This small molecule binds to this protein.
Small molecule (SMILES): O=C(CO)N[C@@H]1O[C@H](CO)[C@@H](O)[C@H](O)[C@H]1O

Sequence of chain 1.A:
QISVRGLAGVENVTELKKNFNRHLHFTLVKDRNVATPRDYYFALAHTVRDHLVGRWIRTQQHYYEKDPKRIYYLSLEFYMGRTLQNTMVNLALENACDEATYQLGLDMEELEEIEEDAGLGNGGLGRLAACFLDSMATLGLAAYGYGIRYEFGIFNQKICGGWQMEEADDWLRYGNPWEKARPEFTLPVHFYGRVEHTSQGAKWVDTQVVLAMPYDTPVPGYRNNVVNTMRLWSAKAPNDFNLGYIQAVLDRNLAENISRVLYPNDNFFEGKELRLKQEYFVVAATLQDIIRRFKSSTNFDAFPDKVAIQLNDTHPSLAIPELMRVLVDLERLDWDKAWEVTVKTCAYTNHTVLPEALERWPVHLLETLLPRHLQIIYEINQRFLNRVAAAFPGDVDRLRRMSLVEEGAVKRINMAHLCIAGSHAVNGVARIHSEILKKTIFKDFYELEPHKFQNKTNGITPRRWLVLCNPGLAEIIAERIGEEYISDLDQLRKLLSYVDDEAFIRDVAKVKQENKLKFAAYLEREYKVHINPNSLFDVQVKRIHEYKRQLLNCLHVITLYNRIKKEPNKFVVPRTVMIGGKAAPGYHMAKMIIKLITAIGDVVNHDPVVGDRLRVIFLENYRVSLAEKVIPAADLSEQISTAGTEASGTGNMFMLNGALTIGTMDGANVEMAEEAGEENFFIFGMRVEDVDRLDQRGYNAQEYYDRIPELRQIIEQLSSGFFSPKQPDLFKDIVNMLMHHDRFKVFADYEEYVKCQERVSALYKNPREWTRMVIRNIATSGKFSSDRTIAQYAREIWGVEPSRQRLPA

Binding-site contacts:
Ligand atom O4 contacts residue SER674 of chain 1.A at 3.6 Å.
Ligand atom O4 contacts residue GLY675 of chain 1.A at 2.8 Å (h-bond).
Ligand atom C7 contacts residue ASN284 of chain 1.A at 3.6 Å.
Ligand atom C7 contacts residue LEU136 of chain 1.A at 3.8 Å (hydrophobic).
Ligand atom C2 contacts residue GLU672 of chain 1.A at 3.8 Å.
Ligand atom O6 contacts residue VAL455 of chain 1.A at 3.8 Å.
Ligand atom N1 contacts residue HIS377 of chain 1.A at 3.1 Å (h-bond).
Ligand atom C3 contacts residue GLY675 of chain 1.A at 3.8 Å.
Ligand atom O6 contacts residue HIS377 of chain 1.A at 2.6 Å (h-bond).
Ligand atom O3 contacts residue SER674 of chain 1.A at 3.0 Å (h-bond).
Ligand atom C2 contacts residue HIS377 of chain 1.A at 3.2 Å.
Ligand atom O2 contacts residue GLU672 of chain 1.A at 3.2 Å (salt-bridge).
Ligand atom C6 contacts residue HIS377 of chain 1.A at 3.5 Å.
Ligand atom C6 contacts residue LEU136 of chain 1.A at 3.9 Å (hydrophobic).
Ligand atom O9 contacts residue HIS377 of chain 1.A at 3.5 Å.
Ligand atom O2 contacts residue TYR573 of chain 1.A at 3.0 Å (h-bond).
Ligand atom C6 contacts residue GLY135 of chain 1.A at 3.7 Å.
Ligand atom O9 contacts residue ASN284 of chain 1.A at 3.8 Å.
Ligand atom O4 contacts residue ASN484 of chain 1.A at 3.5 Å (h-bond).
Ligand atom N1 contacts residue ASN284 of chain 1.A at 3.7 Å.
Ligand atom O2 contacts residue ASN284 of chain 1.A at 3.0 Å (h-bond).
Ligand atom O7 contacts residue LEU136 of chain 1.A at 3.2 Å.
Ligand atom C1 contacts residue HIS377 of chain 1.A at 3.6 Å.
Ligand atom O7 contacts residue ASN284 of chain 1.A at 3.8 Å.
Ligand atom O9 contacts residue THR378 of chain 1.A at 3.4 Å.
Ligand atom O6 contacts residue ASN484 of chain 1.A at 2.9 Å (h-bond).
Ligand atom O2 contacts residue HIS377 of chain 1.A at 3.8 Å.
Ligand atom O5 contacts residue LEU136 of chain 1.A at 3.7 Å.
Ligand atom O3 contacts residue ALA673 of chain 1.A at 3.3 Å (h-bond).
Ligand atom C6 contacts residue ASN484 of chain 1.A at 3.3 Å.
Ligand atom C4 contacts residue GLY675 of chain 1.A at 3.8 Å.
Ligand atom O6 contacts residue LEU139 of chain 1.A at 3.7 Å.
Ligand atom O9 contacts residue ASP339 of chain 1.A at 3.0 Å (salt-bridge).
Ligand atom O3 contacts residue GLU672 of chain 1.A at 2.7 Å (salt-bridge).
Ligand atom O5 contacts residue HIS377 of chain 1.A at 3.6 Å.
Ligand atom C9 contacts residue ASN284 of chain 1.A at 3.7 Å.
Ligand atom C5 contacts residue GLY135 of chain 1.A at 3.8 Å.
Ligand atom C3 contacts residue GLU672 of chain 1.A at 3.3 Å.
Ligand atom C5 contacts residue LEU136 of chain 1.A at 3.7 Å (hydrophobic).
Ligand atom O3 contacts residue GLY675 of chain 1.A at 3.0 Å (h-bond).